Sequence of chain 1.A:
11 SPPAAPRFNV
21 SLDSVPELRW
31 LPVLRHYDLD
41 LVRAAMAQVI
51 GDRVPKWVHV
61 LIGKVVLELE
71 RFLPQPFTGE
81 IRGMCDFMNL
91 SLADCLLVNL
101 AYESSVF

This protein binds this small molecule.
Small molecule (SMILES): CC(=O)N[C@H]1[C@H](O[C@H]2[C@H](O)[C@@H](NC(C)=O)CO[C@@H]2CO)O[C@H](CO)[C@@H](O)[C@@H]1O

Sequence of chain 1.B:
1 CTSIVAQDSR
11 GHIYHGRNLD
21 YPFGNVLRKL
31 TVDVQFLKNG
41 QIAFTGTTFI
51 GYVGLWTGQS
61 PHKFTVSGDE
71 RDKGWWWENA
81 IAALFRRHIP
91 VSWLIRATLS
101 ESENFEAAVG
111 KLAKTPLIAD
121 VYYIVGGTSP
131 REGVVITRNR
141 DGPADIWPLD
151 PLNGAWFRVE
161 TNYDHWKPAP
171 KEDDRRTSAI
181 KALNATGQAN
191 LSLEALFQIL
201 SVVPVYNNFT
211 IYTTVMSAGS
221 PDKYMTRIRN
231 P

Binding-site contacts:
Ligand atom C5 contacts residue ASN19 of chain 1.A at 3.7 Å.
Ligand atom C7 contacts residue ASN19 of chain 1.A at 3.3 Å.
Ligand atom C1 contacts residue ASN19 of chain 1.A at 1.4 Å.
Ligand atom N2 contacts residue ASN19 of chain 1.A at 2.9 Å (h-bond).
Ligand atom C2 contacts residue ASN19 of chain 1.A at 2.5 Å.
Ligand atom O6 contacts residue GLY40 of chain 1.B at 2.8 Å (h-bond).
Ligand atom C4 contacts residue ASN19 of chain 1.A at 4.2 Å.
Ligand atom O6 contacts residue LEU37 of chain 1.B at 3.7 Å.
Ligand atom C1 contacts residue GLN35 of chain 1.B at 4.3 Å.
Ligand atom O5 contacts residue ASN19 of chain 1.A at 2.4 Å (h-bond).
Ligand atom C8 contacts residue ASN19 of chain 1.A at 4.4 Å.
Ligand atom O5 contacts residue LEU37 of chain 1.B at 3.6 Å.
Ligand atom O7 contacts residue ASN19 of chain 1.A at 3.4 Å (h-bond).
Ligand atom C6 contacts residue GLY40 of chain 1.B at 3.4 Å.
Ligand atom C3 contacts residue ASN19 of chain 1.A at 3.8 Å.
Ligand atom C6 contacts residue LEU37 of chain 1.B at 4.2 Å (hydrophobic).
Ligand atom C1 contacts residue LEU37 of chain 1.B at 4.4 Å (hydrophobic).